A small-molecule ligand and the protein it binds are described below.
Small molecule (SMILES): COc1ccc(NC(=O)Nc2ccncc2)cc1

Binding-site contacts:
Ligand atom C13 contacts residue SO41 of chain 1.F at 3.6 Å.
Ligand atom C05 contacts residue SO41 of chain 1.F at 4.1 Å.
Ligand atom C01 contacts residue PHE243 of chain 1.A at 3.9 Å (hydrophobic).
Ligand atom N12 contacts residue TRP51 of chain 1.A at 3.8 Å.
Ligand atom C14 contacts residue SO41 of chain 1.F at 3.5 Å.
Ligand atom C10 contacts residue SO41 of chain 1.F at 3.5 Å.
Ligand atom C03 contacts residue PHE191 of chain 1.A at 3.6 Å (hydrophobic).
Ligand atom C14 contacts residue TRP51 of chain 1.A at 3.7 Å (hydrophobic).
Ligand atom O02 contacts residue PHE242 of chain 1.A at 3.9 Å.
Ligand atom O11 contacts residue TYR52 of chain 1.A at 4.2 Å.
Ligand atom N16 contacts residue THR268 of chain 1.A at 4.0 Å.
Ligand atom O02 contacts residue THR159 of chain 1.A at 4.2 Å.
Ligand atom C04 contacts residue PHE191 of chain 1.A at 3.6 Å (hydrophobic).
Ligand atom C18 contacts residue VAL269 of chain 1.A at 4.0 Å (hydrophobic).
Ligand atom C15 contacts residue TRP51 of chain 1.A at 3.6 Å (hydrophobic).
Ligand atom C05 contacts residue PHE191 of chain 1.A at 3.6 Å (hydrophobic).
Ligand atom C17 contacts residue THR268 of chain 1.A at 3.9 Å.
Ligand atom C18 contacts residue TRP51 of chain 1.A at 3.5 Å (hydrophobic).
Ligand atom C08 contacts residue PHE191 of chain 1.A at 3.6 Å (hydrophobic).
Ligand atom N16 contacts residue TRP51 of chain 1.A at 3.6 Å.
Ligand atom C01 contacts residue PHE191 of chain 1.A at 3.8 Å (hydrophobic).
Ligand atom C05 contacts residue ALA156 of chain 1.A at 4.3 Å (hydrophobic).
Ligand atom N09 contacts residue PHE191 of chain 1.A at 3.9 Å.
Ligand atom O11 contacts residue VAL269 of chain 1.A at 3.6 Å.
Ligand atom C06 contacts residue SO41 of chain 1.F at 3.9 Å.
Ligand atom C10 contacts residue TRP51 of chain 1.A at 3.7 Å (hydrophobic).
Ligand atom C05 contacts residue TYR52 of chain 1.A at 4.1 Å (hydrophobic).
Ligand atom C13 contacts residue TRP51 of chain 1.A at 3.7 Å (hydrophobic).
Ligand atom C07 contacts residue PHE191 of chain 1.A at 3.6 Å (hydrophobic).
Ligand atom O02 contacts residue PHE191 of chain 1.A at 4.0 Å.
Ligand atom C01 contacts residue PHE242 of chain 1.A at 3.5 Å (hydrophobic).
Ligand atom N09 contacts residue SO41 of chain 1.F at 2.9 Å (h-bond).
Ligand atom N12 contacts residue SO41 of chain 1.F at 2.7 Å (h-bond).
Ligand atom C04 contacts residue THR159 of chain 1.A at 4.0 Å.
Ligand atom C04 contacts residue VAL110 of chain 1.A at 4.2 Å (hydrophobic).
Ligand atom C06 contacts residue PHE191 of chain 1.A at 3.5 Å (hydrophobic).
Ligand atom O11 contacts residue TRP51 of chain 1.A at 3.7 Å.
Ligand atom C17 contacts residue TRP51 of chain 1.A at 3.5 Å (hydrophobic).
Ligand atom O02 contacts residue ILE214 of chain 1.A at 4.1 Å.
Ligand atom C06 contacts residue TYR52 of chain 1.A at 4.1 Å (hydrophobic).

Sequence of chain 1.A:
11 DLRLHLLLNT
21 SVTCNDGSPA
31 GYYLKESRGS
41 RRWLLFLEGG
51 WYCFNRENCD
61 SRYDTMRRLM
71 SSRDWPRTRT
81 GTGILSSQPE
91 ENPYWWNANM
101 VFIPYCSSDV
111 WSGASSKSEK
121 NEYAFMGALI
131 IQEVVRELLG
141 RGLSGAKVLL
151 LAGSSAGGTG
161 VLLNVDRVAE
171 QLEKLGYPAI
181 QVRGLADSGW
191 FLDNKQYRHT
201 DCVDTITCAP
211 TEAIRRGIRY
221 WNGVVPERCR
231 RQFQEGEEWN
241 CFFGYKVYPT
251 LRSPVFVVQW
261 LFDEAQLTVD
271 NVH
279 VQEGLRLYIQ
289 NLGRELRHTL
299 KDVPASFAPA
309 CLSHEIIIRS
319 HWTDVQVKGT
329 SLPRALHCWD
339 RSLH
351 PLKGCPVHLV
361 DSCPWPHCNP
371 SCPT